Binding-site contacts:
Ligand atom C9 contacts residue HIS163 of chain 2.A at 3.5 Å.
Ligand atom C17 contacts residue THR45 of chain 2.A at 3.8 Å.
Ligand atom C4 contacts residue ASN142 of chain 2.A at 3.6 Å.
Ligand atom O1 contacts residue SER144 of chain 2.A at 3.4 Å (h-bond).
Ligand atom C11 contacts residue CYS145 of chain 2.A at 3.4 Å (hydrophobic).
Ligand atom N1 contacts residue HIS163 of chain 2.A at 2.8 Å (h-bond).
Ligand atom O1 contacts residue CYS145 of chain 2.A at 2.5 Å (h-bond).
Ligand atom C5 contacts residue ASN142 of chain 2.A at 3.7 Å.
Ligand atom C9 contacts residue SER144 of chain 2.A at 3.9 Å.
Ligand atom C15 contacts residue HIS41 of chain 2.A at 3.4 Å.
Ligand atom C12 contacts residue ASN142 of chain 2.A at 3.7 Å.
Ligand atom C14 contacts residue ASN142 of chain 2.A at 3.9 Å.
Ligand atom C7 contacts residue PHE140 of chain 2.A at 3.7 Å (hydrophobic).
Ligand atom C3 contacts residue ASN142 of chain 2.A at 3.7 Å.
Ligand atom C6 contacts residue ASN142 of chain 2.A at 3.7 Å.
Ligand atom C10 contacts residue LEU141 of chain 2.A at 3.9 Å (hydrophobic).
Ligand atom C11 contacts residue ASN142 of chain 2.A at 3.5 Å.
Ligand atom N contacts residue PHE140 of chain 2.A at 3.0 Å (h-bond).
Ligand atom C13 contacts residue CYS145 of chain 2.A at 1.7 Å (hydrophobic).
Ligand atom N2 contacts residue CYS44 of chain 2.A at 3.9 Å.
Ligand atom N1 contacts residue SER144 of chain 2.A at 3.7 Å.
Ligand atom C17 contacts residue MET49 of chain 2.A at 3.9 Å (hydrophobic).
Ligand atom C18 contacts residue HIS41 of chain 2.A at 3.2 Å.
Ligand atom C14 contacts residue CYS145 of chain 2.A at 3.6 Å (hydrophobic).
Ligand atom N1 contacts residue PHE140 of chain 2.A at 3.5 Å.
Ligand atom C13 contacts residue GLY143 of chain 2.A at 3.9 Å.
Ligand atom C8 contacts residue GLU166 of chain 2.A at 3.5 Å.
Ligand atom C18 contacts residue MET49 of chain 2.A at 3.4 Å (hydrophobic).
Ligand atom N contacts residue GLU166 of chain 2.A at 3.0 Å (salt-bridge).
Ligand atom C18 contacts residue CYS44 of chain 2.A at 3.7 Å (hydrophobic).
Ligand atom C7 contacts residue GLU166 of chain 2.A at 3.4 Å.
Ligand atom C8 contacts residue LEU141 of chain 2.A at 3.8 Å (hydrophobic).
Ligand atom O1 contacts residue GLY143 of chain 2.A at 3.1 Å (h-bond).
Ligand atom N1 contacts residue GLU166 of chain 2.A at 3.8 Å.
Ligand atom C12 contacts residue CYS145 of chain 2.A at 2.7 Å (hydrophobic).
Ligand atom C17 contacts residue CYS44 of chain 2.A at 3.5 Å (hydrophobic).
Ligand atom C7 contacts residue ASN142 of chain 2.A at 3.8 Å.
Ligand atom C17 contacts residue SER46 of chain 2.A at 3.9 Å.
Ligand atom C11 contacts residue GLY143 of chain 2.A at 3.7 Å.
Ligand atom C8 contacts residue PHE140 of chain 2.A at 3.5 Å (hydrophobic).

Sequence of chain 1.A:
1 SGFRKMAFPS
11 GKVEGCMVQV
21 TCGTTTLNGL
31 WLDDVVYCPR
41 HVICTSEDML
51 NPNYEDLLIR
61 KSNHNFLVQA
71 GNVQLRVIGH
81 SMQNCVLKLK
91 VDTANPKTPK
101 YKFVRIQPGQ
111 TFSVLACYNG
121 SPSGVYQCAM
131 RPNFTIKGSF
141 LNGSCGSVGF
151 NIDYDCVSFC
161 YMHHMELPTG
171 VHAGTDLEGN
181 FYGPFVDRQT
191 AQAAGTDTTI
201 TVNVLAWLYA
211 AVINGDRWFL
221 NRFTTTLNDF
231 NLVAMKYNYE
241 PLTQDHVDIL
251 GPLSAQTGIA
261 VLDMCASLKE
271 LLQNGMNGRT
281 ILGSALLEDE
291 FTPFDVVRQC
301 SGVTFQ

This protein binds this small molecule.
Small molecule (SMILES): COc1cc(-c2cccc3[nH]ncc23)cc(C=O)c1OCC(=O)N(C)C

Sequence of chain 2.A:
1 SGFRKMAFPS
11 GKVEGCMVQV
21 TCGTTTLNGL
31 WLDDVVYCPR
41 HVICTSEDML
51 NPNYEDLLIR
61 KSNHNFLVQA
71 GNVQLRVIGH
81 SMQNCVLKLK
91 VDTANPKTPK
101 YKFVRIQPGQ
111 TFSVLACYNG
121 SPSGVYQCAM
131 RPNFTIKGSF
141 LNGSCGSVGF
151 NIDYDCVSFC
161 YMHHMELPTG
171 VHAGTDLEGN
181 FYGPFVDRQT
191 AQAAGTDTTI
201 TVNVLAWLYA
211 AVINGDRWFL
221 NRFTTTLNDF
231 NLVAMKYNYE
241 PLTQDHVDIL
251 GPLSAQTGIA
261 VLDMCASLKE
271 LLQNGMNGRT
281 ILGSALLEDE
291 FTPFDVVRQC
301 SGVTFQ